The protein below binds the small molecule below.
Small molecule (SMILES): CC(=O)N[C@@H]1[C@@H](O)[C@H](O)[C@@H](CO)O[C@H]1O

Binding-site contacts:
Ligand atom O5 contacts residue ASN397 of chain 1.J at 2.5 Å (h-bond).
Ligand atom C4 contacts residue ASN397 of chain 1.J at 4.3 Å.
Ligand atom O7 contacts residue ASN397 of chain 1.J at 3.4 Å (h-bond).
Ligand atom C5 contacts residue ASN397 of chain 1.J at 3.8 Å.
Ligand atom C1 contacts residue ASN397 of chain 1.J at 1.4 Å.
Ligand atom C7 contacts residue ASN397 of chain 1.J at 3.3 Å.
Ligand atom C8 contacts residue ASN397 of chain 1.J at 4.5 Å.
Ligand atom C2 contacts residue ASN397 of chain 1.J at 2.5 Å.
Ligand atom C3 contacts residue ASN397 of chain 1.J at 3.8 Å.
Ligand atom N2 contacts residue ASN397 of chain 1.J at 2.9 Å (h-bond).

Sequence of chain 1.J:
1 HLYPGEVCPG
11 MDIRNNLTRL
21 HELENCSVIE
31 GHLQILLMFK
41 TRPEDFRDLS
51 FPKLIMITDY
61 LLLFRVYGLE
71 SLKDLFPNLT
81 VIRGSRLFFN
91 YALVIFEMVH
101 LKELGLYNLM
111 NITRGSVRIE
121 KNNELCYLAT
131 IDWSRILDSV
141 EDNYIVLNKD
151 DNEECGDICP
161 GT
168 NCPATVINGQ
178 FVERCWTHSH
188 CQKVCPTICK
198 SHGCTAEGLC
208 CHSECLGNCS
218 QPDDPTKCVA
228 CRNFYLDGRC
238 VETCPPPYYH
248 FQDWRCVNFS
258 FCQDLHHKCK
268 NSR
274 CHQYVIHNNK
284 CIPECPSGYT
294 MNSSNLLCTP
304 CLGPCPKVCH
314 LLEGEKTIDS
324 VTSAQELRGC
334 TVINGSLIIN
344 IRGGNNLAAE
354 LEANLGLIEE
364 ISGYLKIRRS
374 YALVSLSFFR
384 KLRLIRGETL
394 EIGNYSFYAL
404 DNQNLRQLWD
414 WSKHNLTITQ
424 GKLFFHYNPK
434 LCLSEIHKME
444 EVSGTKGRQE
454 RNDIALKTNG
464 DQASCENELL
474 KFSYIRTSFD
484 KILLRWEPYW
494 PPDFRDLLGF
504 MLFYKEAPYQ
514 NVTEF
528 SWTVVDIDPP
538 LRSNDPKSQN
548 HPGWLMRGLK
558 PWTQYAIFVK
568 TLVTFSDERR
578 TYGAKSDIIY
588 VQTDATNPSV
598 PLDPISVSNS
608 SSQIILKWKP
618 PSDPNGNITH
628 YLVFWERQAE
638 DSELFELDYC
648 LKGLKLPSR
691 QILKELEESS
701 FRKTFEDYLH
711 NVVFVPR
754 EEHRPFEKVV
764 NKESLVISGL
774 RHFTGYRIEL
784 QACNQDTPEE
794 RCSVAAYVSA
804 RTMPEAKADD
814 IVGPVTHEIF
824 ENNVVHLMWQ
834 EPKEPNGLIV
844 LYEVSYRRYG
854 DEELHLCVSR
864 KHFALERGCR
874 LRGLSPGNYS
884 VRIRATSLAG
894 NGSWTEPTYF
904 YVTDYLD